A small-molecule ligand and the protein it binds are described below.
Small molecule (SMILES): CC(=O)N[C@@H]1[C@@H](O)[C@H](O)[C@@H](CO)O[C@H]1O

Sequence of chain 1.A:
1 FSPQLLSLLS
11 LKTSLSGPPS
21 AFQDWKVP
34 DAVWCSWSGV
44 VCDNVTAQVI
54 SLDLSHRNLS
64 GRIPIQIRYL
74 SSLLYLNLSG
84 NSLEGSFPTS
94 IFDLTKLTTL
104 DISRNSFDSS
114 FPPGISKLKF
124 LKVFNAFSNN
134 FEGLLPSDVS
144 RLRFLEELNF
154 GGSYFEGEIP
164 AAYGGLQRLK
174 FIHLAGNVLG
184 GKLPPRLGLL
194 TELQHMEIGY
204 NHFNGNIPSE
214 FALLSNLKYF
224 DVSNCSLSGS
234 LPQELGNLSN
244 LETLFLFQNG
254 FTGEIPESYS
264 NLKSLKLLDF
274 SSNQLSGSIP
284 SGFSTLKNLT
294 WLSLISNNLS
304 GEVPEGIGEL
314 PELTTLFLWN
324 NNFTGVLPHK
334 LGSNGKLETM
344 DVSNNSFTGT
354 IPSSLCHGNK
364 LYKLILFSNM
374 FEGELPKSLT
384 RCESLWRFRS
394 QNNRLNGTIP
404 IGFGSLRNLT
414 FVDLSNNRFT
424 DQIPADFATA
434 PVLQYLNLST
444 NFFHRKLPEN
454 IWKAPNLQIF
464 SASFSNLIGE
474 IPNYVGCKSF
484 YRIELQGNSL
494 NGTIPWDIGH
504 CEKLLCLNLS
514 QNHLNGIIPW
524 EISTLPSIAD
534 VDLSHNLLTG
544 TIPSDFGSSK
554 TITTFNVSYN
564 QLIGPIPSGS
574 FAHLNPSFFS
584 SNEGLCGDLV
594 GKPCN

Binding-site contacts:
Ligand atom C7 contacts residue SER267 of chain 1.A at 4.5 Å.
Ligand atom C7 contacts residue ASN291 of chain 1.A at 3.2 Å.
Ligand atom C5 contacts residue ASN291 of chain 1.A at 3.7 Å.
Ligand atom C3 contacts residue ASN291 of chain 1.A at 3.8 Å.
Ligand atom C4 contacts residue ASN291 of chain 1.A at 4.2 Å.
Ligand atom C6 contacts residue LYS269 of chain 1.A at 4.1 Å.
Ligand atom C8 contacts residue ASN291 of chain 1.A at 3.9 Å.
Ligand atom O5 contacts residue LYS269 of chain 1.A at 3.3 Å (salt-bridge).
Ligand atom C8 contacts residue LYS266 of chain 1.A at 3.2 Å.
Ligand atom O7 contacts residue SER267 of chain 1.A at 3.9 Å.
Ligand atom C7 contacts residue LYS266 of chain 1.A at 3.9 Å.
Ligand atom O7 contacts residue ASN291 of chain 1.A at 3.7 Å.
Ligand atom C1 contacts residue LYS269 of chain 1.A at 4.1 Å.
Ligand atom O5 contacts residue ASN291 of chain 1.A at 2.4 Å (h-bond).
Ligand atom C1 contacts residue ASN291 of chain 1.A at 1.4 Å.
Ligand atom C5 contacts residue LYS269 of chain 1.A at 4.4 Å.
Ligand atom O6 contacts residue LYS269 of chain 1.A at 3.4 Å (salt-bridge).
Ligand atom O7 contacts residue LYS266 of chain 1.A at 4.1 Å.
Ligand atom C2 contacts residue ASN291 of chain 1.A at 2.4 Å.
Ligand atom N2 contacts residue ASN291 of chain 1.A at 2.9 Å (h-bond).